Binding-site contacts:
Ligand atom O1 contacts residue TRP108 of chain 1.A at 3.5 Å.
Ligand atom C1 contacts residue NA1 of chain 1.D at 3.0 Å.
Ligand atom N2 contacts residue ALA107 of chain 1.A at 3.0 Å (h-bond).
Ligand atom C5 contacts residue NA1 of chain 1.D at 3.1 Å.
Ligand atom C1 contacts residue GLU35 of chain 1.A at 3.6 Å.
Ligand atom O4 contacts residue VAL109 of chain 1.A at 3.7 Å.
Ligand atom C4 contacts residue ASP52 of chain 1.A at 3.7 Å.
Ligand atom C6 contacts residue ASP52 of chain 1.A at 3.6 Å.
Ligand atom O1 contacts residue NA1 of chain 1.D at 3.4 Å (h-bond).
Ligand atom O6 contacts residue ASN59 of chain 1.A at 3.8 Å.
Ligand atom O5 contacts residue GLN57 of chain 1.A at 3.8 Å.
Ligand atom C6 contacts residue ARG61 of chain 1.A at 3.7 Å.
Ligand atom O1 contacts residue ALA107 of chain 1.A at 3.6 Å.
Ligand atom C2 contacts residue GLN57 of chain 1.A at 3.2 Å.
Ligand atom C5 contacts residue ASN46 of chain 1.A at 3.7 Å.
Ligand atom O5 contacts residue NA1 of chain 1.D at 2.2 Å (h-bond).
Ligand atom O7 contacts residue ASN59 of chain 1.A at 2.8 Å (h-bond).
Ligand atom C8 contacts residue TRP108 of chain 1.A at 3.6 Å (hydrophobic).
Ligand atom C5 contacts residue VAL109 of chain 1.A at 3.8 Å (hydrophobic).
Ligand atom O1 contacts residue VAL109 of chain 1.A at 3.0 Å (h-bond).
Ligand atom O7 contacts residue VAL109 of chain 1.A at 3.5 Å.
Ligand atom C6 contacts residue ASN46 of chain 1.A at 3.6 Å.
Ligand atom O1 contacts residue GLU35 of chain 1.A at 2.7 Å (salt-bridge).
Ligand atom C8 contacts residue ALA107 of chain 1.A at 3.6 Å (hydrophobic).
Ligand atom C6 contacts residue NA1 of chain 1.D at 3.1 Å.
Ligand atom C1 contacts residue GLN57 of chain 1.A at 3.2 Å.
Ligand atom C7 contacts residue ALA107 of chain 1.A at 3.7 Å (hydrophobic).
Ligand atom O4 contacts residue ASP48 of chain 1.A at 3.4 Å (salt-bridge).
Ligand atom C3 contacts residue ALA107 of chain 1.A at 3.8 Å (hydrophobic).
Ligand atom N2 contacts residue GLN57 of chain 1.A at 3.5 Å (h-bond).
Ligand atom C6 contacts residue SER50 of chain 1.A at 3.7 Å.
Ligand atom C7 contacts residue ASN59 of chain 1.A at 3.6 Å.
Ligand atom O5 contacts residue GLU35 of chain 1.A at 3.7 Å.
Ligand atom O7 contacts residue GLN57 of chain 1.A at 3.3 Å (h-bond).
Ligand atom O3 contacts residue ASN59 of chain 1.A at 2.8 Å (h-bond).
Ligand atom O6 contacts residue NA1 of chain 1.D at 2.4 Å (h-bond).
Ligand atom O7 contacts residue ILE58 of chain 1.A at 3.3 Å.
Ligand atom O7 contacts residue TRP63 of chain 1.A at 3.7 Å.
Ligand atom C7 contacts residue GLN57 of chain 1.A at 3.5 Å.
Ligand atom O6 contacts residue TRP62 of chain 1.A at 3.8 Å.

Sequence of chain 1.A:
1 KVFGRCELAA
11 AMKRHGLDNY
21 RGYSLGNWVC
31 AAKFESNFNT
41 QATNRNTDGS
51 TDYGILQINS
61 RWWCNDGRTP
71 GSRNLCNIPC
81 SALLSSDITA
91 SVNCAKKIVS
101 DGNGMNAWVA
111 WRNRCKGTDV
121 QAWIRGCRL

A protein and the small-molecule ligand that binds it are described below.
Small molecule (SMILES): CC(=O)N[C@@H]1[C@@H](O)[C@H](O[C@@H]2O[C@H](CO)[C@@H](O)[C@H](O)[C@H]2NC(C)=O)[C@@H](CO)O[C@@H]1O